Sequence of chain 1.D:
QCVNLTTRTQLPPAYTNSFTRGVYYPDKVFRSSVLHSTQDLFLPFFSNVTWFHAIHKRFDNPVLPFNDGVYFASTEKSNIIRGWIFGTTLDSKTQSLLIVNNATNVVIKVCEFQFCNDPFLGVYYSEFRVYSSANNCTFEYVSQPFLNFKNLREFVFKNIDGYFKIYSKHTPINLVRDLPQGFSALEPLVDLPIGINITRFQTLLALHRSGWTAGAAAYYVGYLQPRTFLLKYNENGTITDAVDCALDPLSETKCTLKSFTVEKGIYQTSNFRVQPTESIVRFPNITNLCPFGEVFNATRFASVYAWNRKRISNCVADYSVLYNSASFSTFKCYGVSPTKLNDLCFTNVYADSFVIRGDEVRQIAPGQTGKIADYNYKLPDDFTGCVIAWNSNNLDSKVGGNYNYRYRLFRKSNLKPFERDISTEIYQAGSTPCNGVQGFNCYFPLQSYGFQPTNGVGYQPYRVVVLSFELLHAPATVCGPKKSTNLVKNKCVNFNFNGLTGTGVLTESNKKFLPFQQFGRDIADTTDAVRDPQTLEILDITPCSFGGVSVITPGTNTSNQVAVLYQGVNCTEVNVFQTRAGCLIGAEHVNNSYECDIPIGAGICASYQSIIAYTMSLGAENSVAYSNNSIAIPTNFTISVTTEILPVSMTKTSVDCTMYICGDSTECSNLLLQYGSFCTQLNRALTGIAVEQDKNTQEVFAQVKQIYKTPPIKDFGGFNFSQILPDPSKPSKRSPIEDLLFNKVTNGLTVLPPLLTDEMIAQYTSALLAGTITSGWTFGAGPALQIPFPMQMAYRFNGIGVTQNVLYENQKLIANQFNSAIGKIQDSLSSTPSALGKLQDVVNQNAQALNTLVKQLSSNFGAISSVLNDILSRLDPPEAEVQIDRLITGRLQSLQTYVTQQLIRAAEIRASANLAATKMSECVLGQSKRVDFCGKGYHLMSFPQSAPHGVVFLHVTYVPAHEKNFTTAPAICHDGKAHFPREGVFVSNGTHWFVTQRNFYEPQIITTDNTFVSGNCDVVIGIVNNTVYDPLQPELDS

A protein and the small-molecule ligand that binds it are described below.
Small molecule (SMILES): CC(=O)N[C@@H]1[C@@H](O)[C@H](O)[C@@H](CO)O[C@H]1O

Sequence of chain 1.E:
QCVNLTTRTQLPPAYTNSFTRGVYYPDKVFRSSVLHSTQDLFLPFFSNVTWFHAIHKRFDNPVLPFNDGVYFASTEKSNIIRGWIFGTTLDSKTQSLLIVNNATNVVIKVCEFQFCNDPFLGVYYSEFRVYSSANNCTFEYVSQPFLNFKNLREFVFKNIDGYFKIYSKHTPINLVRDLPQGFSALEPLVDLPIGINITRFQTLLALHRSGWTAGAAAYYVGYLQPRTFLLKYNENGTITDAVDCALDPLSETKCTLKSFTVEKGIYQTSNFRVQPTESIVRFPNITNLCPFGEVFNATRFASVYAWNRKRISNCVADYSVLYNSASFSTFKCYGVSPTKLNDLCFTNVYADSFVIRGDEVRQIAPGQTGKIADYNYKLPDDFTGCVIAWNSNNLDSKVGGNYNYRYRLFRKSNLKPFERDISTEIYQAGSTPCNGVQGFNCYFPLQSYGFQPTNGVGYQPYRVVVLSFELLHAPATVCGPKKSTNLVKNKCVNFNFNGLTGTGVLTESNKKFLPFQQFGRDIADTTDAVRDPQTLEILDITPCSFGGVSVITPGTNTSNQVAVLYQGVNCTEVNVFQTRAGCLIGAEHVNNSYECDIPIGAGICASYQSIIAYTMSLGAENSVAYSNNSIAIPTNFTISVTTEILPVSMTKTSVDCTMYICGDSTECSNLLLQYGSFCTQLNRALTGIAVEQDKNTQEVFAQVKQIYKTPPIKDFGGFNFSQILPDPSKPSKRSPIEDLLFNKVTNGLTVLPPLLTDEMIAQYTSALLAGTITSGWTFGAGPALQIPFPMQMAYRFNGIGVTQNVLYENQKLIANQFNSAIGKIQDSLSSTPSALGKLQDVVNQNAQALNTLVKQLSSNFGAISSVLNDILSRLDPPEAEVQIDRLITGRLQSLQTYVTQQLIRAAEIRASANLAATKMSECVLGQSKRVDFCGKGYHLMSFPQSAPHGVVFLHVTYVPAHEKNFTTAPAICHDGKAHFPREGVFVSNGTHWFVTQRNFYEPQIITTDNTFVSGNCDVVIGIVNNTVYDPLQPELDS

Binding-site contacts:
Ligand atom O6 contacts residue ASN282 of chain 1.E at 4.2 Å.
Ligand atom C8 contacts residue ASN280 of chain 1.E at 3.5 Å.
Ligand atom C5 contacts residue ASN282 of chain 1.E at 3.7 Å.
Ligand atom C7 contacts residue ASN282 of chain 1.E at 3.5 Å.
Ligand atom O6 contacts residue LYS558 of chain 1.D at 3.8 Å.
Ligand atom O7 contacts residue ASN282 of chain 1.E at 3.6 Å (h-bond).
Ligand atom N2 contacts residue ASN280 of chain 1.E at 4.2 Å.
Ligand atom C7 contacts residue ASN280 of chain 1.E at 3.7 Å.
Ligand atom O7 contacts residue ASN280 of chain 1.E at 4.0 Å.
Ligand atom O5 contacts residue ASN282 of chain 1.E at 2.4 Å (h-bond).
Ligand atom C4 contacts residue ASN282 of chain 1.E at 4.2 Å.
Ligand atom C3 contacts residue ASN282 of chain 1.E at 3.8 Å.
Ligand atom C1 contacts residue ASN282 of chain 1.E at 1.4 Å.
Ligand atom C2 contacts residue ASN282 of chain 1.E at 2.5 Å.
Ligand atom N2 contacts residue ASN282 of chain 1.E at 2.9 Å (h-bond).